Sequence of chain 12.C:
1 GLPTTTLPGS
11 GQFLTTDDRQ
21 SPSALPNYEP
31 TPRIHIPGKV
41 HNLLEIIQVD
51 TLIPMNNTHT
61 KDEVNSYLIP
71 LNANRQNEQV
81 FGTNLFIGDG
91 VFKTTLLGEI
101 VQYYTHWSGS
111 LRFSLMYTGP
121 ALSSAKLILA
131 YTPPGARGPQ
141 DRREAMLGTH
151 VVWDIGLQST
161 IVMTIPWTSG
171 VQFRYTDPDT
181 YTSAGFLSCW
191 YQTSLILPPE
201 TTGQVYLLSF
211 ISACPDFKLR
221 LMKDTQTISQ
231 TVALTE

The protein below binds the small molecule below.
Small molecule (SMILES): Cc1cc(CCCCCOc2ccc(C3=NCCO3)cc2)on1

Binding-site contacts:
Ligand atom C4B contacts residue TYR152 of chain 12.A at 3.8 Å (hydrophobic).
Ligand atom O1B contacts residue TYR128 of chain 12.A at 3.4 Å (h-bond).
Ligand atom C3C contacts residue TYR128 of chain 12.A at 3.4 Å (hydrophobic).
Ligand atom O1 contacts residue LEU106 of chain 12.A at 3.7 Å.
Ligand atom O1A contacts residue PHE186 of chain 12.A at 3.0 Å.
Ligand atom N2 contacts residue LEU106 of chain 12.A at 3.8 Å.
Ligand atom C31 contacts residue ASN219 of chain 12.A at 3.3 Å.
Ligand atom C4 contacts residue LEU106 of chain 12.A at 3.9 Å (hydrophobic).
Ligand atom C2A contacts residue TYR152 of chain 12.A at 3.6 Å (hydrophobic).
Ligand atom N2 contacts residue ASN219 of chain 12.A at 3.8 Å.
Ligand atom C5B contacts residue PHE186 of chain 12.A at 3.9 Å (hydrophobic).
Ligand atom C3 contacts residue ASN219 of chain 12.A at 4.0 Å.
Ligand atom N3A contacts residue ALA24 of chain 12.C at 3.8 Å.
Ligand atom N3A contacts residue PHE186 of chain 12.A at 4.0 Å.
Ligand atom C3B contacts residue TYR152 of chain 12.A at 3.7 Å (hydrophobic).
Ligand atom C5 contacts residue LEU106 of chain 12.A at 3.8 Å (hydrophobic).
Ligand atom C5C contacts residue VAL191 of chain 12.A at 3.8 Å (hydrophobic).
Ligand atom N3A contacts residue TYR152 of chain 12.A at 3.5 Å.
Ligand atom C1B contacts residue ILE104 of chain 12.A at 4.0 Å (hydrophobic).
Ligand atom O1B contacts residue ILE104 of chain 12.A at 3.9 Å.
Ligand atom C2B contacts residue VAL188 of chain 12.A at 3.5 Å (hydrophobic).
Ligand atom O1 contacts residue MET221 of chain 12.A at 3.9 Å.
Ligand atom C5B contacts residue MET224 of chain 12.A at 3.8 Å (hydrophobic).
Ligand atom C3B contacts residue VAL188 of chain 12.A at 3.8 Å (hydrophobic).
Ligand atom C2A contacts residue PHE186 of chain 12.A at 3.3 Å (hydrophobic).
Ligand atom C4C contacts residue VAL191 of chain 12.A at 3.0 Å (hydrophobic).
Ligand atom C1B contacts residue TYR128 of chain 12.A at 3.6 Å (hydrophobic).
Ligand atom C1C contacts residue LEU106 of chain 12.A at 3.8 Å (hydrophobic).
Ligand atom C1B contacts residue VAL188 of chain 12.A at 3.8 Å (hydrophobic).
Ligand atom C4 contacts residue TYR197 of chain 12.A at 3.8 Å (hydrophobic).
Ligand atom C2C contacts residue TYR197 of chain 12.A at 3.7 Å (hydrophobic).
Ligand atom C6B contacts residue ILE104 of chain 12.A at 3.6 Å (hydrophobic).
Ligand atom C5A contacts residue PHE186 of chain 12.A at 3.5 Å (hydrophobic).
Ligand atom C6B contacts residue TYR128 of chain 12.A at 3.3 Å (hydrophobic).
Ligand atom N3A contacts residue PRO174 of chain 12.A at 3.7 Å.
Ligand atom C5A contacts residue VAL176 of chain 12.A at 3.6 Å (hydrophobic).
Ligand atom C1C contacts residue TYR128 of chain 12.A at 3.7 Å (hydrophobic).
Ligand atom C4A contacts residue PRO174 of chain 12.A at 3.1 Å (hydrophobic).
Ligand atom C4B contacts residue PHE186 of chain 12.A at 3.6 Å (hydrophobic).
Ligand atom C4C contacts residue VAL188 of chain 12.A at 3.7 Å (hydrophobic).

Sequence of chain 12.A:
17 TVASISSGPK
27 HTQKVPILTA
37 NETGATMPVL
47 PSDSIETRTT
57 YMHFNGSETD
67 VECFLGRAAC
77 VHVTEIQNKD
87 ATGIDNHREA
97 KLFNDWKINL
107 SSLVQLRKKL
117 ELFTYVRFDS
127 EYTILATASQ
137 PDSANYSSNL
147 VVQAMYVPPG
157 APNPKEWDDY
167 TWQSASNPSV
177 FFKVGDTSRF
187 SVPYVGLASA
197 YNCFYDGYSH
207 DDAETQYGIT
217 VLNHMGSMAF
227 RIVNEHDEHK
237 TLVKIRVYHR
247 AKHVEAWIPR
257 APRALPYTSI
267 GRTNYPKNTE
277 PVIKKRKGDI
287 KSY